Binding-site contacts:
Ligand atom N2 contacts residue ASN1131 of chain 1.C at 2.9 Å (h-bond).
Ligand atom C7 contacts residue ASN1131 of chain 1.C at 3.1 Å.
Ligand atom C3 contacts residue ASN1131 of chain 1.C at 3.8 Å.
Ligand atom C5 contacts residue ASN1131 of chain 1.C at 3.6 Å.
Ligand atom C2 contacts residue ASN1131 of chain 1.C at 2.5 Å.
Ligand atom C1 contacts residue ASN1131 of chain 1.C at 1.4 Å.
Ligand atom C4 contacts residue ASN1131 of chain 1.C at 4.2 Å.
Ligand atom C8 contacts residue ASN1131 of chain 1.C at 4.3 Å.
Ligand atom C8 contacts residue ILE1129 of chain 1.C at 4.0 Å (hydrophobic).
Ligand atom O7 contacts residue ASN1131 of chain 1.C at 2.9 Å (h-bond).
Ligand atom O5 contacts residue ASN1131 of chain 1.C at 2.4 Å (h-bond).

Sequence of chain 1.C:
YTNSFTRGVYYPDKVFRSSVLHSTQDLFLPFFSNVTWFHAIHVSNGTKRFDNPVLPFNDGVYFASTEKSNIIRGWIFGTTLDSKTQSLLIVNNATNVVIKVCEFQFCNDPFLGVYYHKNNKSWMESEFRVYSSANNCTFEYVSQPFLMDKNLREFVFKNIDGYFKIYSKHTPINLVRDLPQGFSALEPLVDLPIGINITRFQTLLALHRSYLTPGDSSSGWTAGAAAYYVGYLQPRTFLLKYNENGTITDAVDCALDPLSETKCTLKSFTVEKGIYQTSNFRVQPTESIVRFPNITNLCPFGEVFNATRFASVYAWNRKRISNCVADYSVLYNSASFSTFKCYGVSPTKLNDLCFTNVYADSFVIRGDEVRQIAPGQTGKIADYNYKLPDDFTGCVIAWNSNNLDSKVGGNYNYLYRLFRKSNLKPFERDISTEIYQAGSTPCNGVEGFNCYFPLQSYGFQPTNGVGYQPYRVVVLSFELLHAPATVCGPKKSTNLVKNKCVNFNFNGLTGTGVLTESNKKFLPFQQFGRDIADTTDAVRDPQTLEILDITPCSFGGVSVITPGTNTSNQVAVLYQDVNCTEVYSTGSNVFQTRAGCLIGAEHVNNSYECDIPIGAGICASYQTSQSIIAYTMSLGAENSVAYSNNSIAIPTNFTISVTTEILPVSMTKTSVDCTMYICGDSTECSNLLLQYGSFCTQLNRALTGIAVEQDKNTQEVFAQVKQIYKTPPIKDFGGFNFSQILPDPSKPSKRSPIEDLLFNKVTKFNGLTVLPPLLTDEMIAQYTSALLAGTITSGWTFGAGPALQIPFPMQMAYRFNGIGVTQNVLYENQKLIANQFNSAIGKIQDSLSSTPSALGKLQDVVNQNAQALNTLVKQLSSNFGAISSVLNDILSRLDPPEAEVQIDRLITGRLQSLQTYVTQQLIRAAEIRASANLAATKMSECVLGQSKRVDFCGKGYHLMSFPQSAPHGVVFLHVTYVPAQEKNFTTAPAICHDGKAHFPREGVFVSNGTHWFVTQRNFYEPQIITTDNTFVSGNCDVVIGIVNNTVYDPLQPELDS

The small molecule below binds the protein below.
Small molecule (SMILES): CC(=O)N[C@@H]1[C@@H](O)[C@H](O)[C@@H](CO)O[C@H]1O